Sequence of chain 1.D:
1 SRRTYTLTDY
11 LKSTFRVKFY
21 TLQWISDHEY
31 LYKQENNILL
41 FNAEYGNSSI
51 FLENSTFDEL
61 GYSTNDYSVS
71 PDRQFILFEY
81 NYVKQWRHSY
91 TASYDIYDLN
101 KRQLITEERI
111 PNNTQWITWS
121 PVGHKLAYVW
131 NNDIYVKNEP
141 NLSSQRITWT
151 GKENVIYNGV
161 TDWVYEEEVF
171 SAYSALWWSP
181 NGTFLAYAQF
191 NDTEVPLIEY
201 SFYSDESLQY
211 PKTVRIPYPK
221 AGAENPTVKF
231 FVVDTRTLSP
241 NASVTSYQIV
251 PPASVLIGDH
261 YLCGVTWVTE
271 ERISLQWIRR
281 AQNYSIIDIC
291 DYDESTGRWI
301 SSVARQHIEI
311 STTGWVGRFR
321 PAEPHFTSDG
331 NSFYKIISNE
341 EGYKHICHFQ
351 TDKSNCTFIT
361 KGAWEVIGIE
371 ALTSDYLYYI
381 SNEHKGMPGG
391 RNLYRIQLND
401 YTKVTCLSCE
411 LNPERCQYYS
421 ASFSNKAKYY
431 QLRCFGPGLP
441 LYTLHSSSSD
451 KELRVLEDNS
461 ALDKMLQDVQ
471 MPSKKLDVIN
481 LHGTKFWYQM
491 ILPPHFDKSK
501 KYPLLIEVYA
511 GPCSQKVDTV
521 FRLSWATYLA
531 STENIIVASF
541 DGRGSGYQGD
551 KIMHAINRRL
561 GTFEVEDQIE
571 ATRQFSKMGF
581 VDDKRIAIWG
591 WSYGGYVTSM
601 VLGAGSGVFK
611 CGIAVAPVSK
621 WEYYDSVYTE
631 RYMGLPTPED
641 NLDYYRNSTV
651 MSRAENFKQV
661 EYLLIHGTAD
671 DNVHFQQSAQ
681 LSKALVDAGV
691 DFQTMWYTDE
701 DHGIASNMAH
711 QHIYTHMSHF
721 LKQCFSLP

The protein below binds the small molecule below.
Small molecule (SMILES): CC(=O)N[C@H]1[C@H](O[C@H]2[C@H](O)[C@@H](NC(C)=O)CO[C@@H]2CO)O[C@H](CO)[C@@H](O)[C@@H]1O

Binding-site contacts:
Ligand atom O7 contacts residue ILE310 of chain 1.D at 4.4 Å.
Ligand atom C6 contacts residue ASP640 of chain 1.D at 4.4 Å.
Ligand atom O5 contacts residue ALA281 of chain 1.D at 4.0 Å.
Ligand atom C4 contacts residue ASN283 of chain 1.D at 4.2 Å.
Ligand atom N2 contacts residue ASP640 of chain 1.D at 4.4 Å.
Ligand atom O7 contacts residue ASN283 of chain 1.D at 3.3 Å (h-bond).
Ligand atom N2 contacts residue ASN283 of chain 1.D at 2.9 Å (h-bond).
Ligand atom C1 contacts residue ASN283 of chain 1.D at 1.4 Å.
Ligand atom O7 contacts residue SER311 of chain 1.D at 2.9 Å (h-bond).
Ligand atom O3 contacts residue ASP640 of chain 1.D at 4.2 Å.
Ligand atom C7 contacts residue ASN283 of chain 1.D at 3.4 Å.
Ligand atom C5 contacts residue ARG558 of chain 1.D at 3.7 Å.
Ligand atom C5 contacts residue ASN283 of chain 1.D at 3.7 Å.
Ligand atom O4 contacts residue ARG558 of chain 1.D at 4.1 Å.
Ligand atom C6 contacts residue ARG558 of chain 1.D at 3.8 Å.
Ligand atom C4 contacts residue GLU639 of chain 1.D at 4.0 Å.
Ligand atom C2 contacts residue ASN283 of chain 1.D at 2.4 Å.
Ligand atom O4 contacts residue GLU639 of chain 1.D at 3.3 Å (salt-bridge).
Ligand atom C7 contacts residue SER311 of chain 1.D at 4.0 Å.
Ligand atom O4 contacts residue ASP640 of chain 1.D at 3.9 Å.
Ligand atom C4 contacts residue ARG558 of chain 1.D at 4.5 Å.
Ligand atom C3 contacts residue ASP640 of chain 1.D at 4.2 Å.
Ligand atom C5 contacts residue ALA281 of chain 1.D at 4.3 Å (hydrophobic).
Ligand atom O6 contacts residue ARG558 of chain 1.D at 3.4 Å (salt-bridge).
Ligand atom O6 contacts residue ASP640 of chain 1.D at 3.7 Å.
Ligand atom O7 contacts residue THR312 of chain 1.D at 4.0 Å.
Ligand atom C5 contacts residue ASP640 of chain 1.D at 4.4 Å.
Ligand atom C6 contacts residue ALA281 of chain 1.D at 3.9 Å (hydrophobic).
Ligand atom C3 contacts residue GLU639 of chain 1.D at 3.7 Å.
Ligand atom O3 contacts residue GLU639 of chain 1.D at 2.8 Å (salt-bridge).
Ligand atom C3 contacts residue ASN283 of chain 1.D at 3.8 Å.
Ligand atom O5 contacts residue ASN283 of chain 1.D at 2.4 Å (h-bond).